Sequence of chain 1.A:
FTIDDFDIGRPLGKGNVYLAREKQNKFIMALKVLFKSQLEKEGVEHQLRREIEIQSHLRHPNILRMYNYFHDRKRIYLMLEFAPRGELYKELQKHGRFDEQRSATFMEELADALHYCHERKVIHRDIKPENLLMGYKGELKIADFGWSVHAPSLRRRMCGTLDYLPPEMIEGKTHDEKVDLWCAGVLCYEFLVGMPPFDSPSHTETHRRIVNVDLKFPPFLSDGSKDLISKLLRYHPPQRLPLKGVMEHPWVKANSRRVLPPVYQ

A protein and the small-molecule ligand that binds it are described below.
Small molecule (SMILES): CNC(=O)c1ccc(Nc2ncc(Br)s2)cc1

Binding-site contacts:
Ligand atom CAH contacts residue GLU94 of chain 1.A at 3.3 Å.
Ligand atom NAJ contacts residue LEU22 of chain 1.A at 2.9 Å (h-bond).
Ligand atom NAI contacts residue LEU146 of chain 1.A at 3.9 Å.
Ligand atom CAH contacts residue LEU77 of chain 1.A at 4.2 Å (hydrophobic).
Ligand atom CAN contacts residue LEU146 of chain 1.A at 3.6 Å (hydrophobic).
Ligand atom BR contacts residue VAL30 of chain 1.A at 3.8 Å.
Ligand atom NAI contacts residue GLU94 of chain 1.A at 3.9 Å.
Ligand atom CAQ contacts residue LEU146 of chain 1.A at 4.0 Å (hydrophobic).
Ligand atom NAK contacts residue ALA96 of chain 1.A at 2.8 Å (h-bond).
Ligand atom CAN contacts residue ALA43 of chain 1.A at 4.0 Å (hydrophobic).
Ligand atom NAI contacts residue PHE95 of chain 1.A at 3.8 Å.
Ligand atom BR contacts residue LEU93 of chain 1.A at 3.7 Å.
Ligand atom NAK contacts residue PHE95 of chain 1.A at 3.6 Å.
Ligand atom CAD contacts residue PRO97 of chain 1.A at 4.2 Å (hydrophobic).
Ligand atom CAF contacts residue GLY99 of chain 1.A at 4.0 Å.
Ligand atom CAD contacts residue PHE95 of chain 1.A at 3.6 Å (hydrophobic).
Ligand atom CAD contacts residue ALA96 of chain 1.A at 3.4 Å (hydrophobic).
Ligand atom CAE contacts residue GLY99 of chain 1.A at 4.2 Å.
Ligand atom CAO contacts residue ALA96 of chain 1.A at 3.5 Å (hydrophobic).
Ligand atom CAG contacts residue LEU22 of chain 1.A at 3.5 Å (hydrophobic).
Ligand atom CAD contacts residue GLY99 of chain 1.A at 3.6 Å.
Ligand atom NAI contacts residue ALA96 of chain 1.A at 3.0 Å (h-bond).
Ligand atom BR contacts residue LEU77 of chain 1.A at 4.1 Å.
Ligand atom CAQ contacts residue PHE95 of chain 1.A at 4.0 Å (hydrophobic).
Ligand atom CAH contacts residue PHE95 of chain 1.A at 4.2 Å (hydrophobic).
Ligand atom CAP contacts residue LEU22 of chain 1.A at 4.1 Å (hydrophobic).
Ligand atom CAQ contacts residue LEU22 of chain 1.A at 4.2 Å (hydrophobic).
Ligand atom CAD contacts residue LEU22 of chain 1.A at 4.2 Å (hydrophobic).
Ligand atom CAQ contacts residue ALA96 of chain 1.A at 3.7 Å (hydrophobic).
Ligand atom CAO contacts residue GLY99 of chain 1.A at 3.7 Å.
Ligand atom CAO contacts residue PHE95 of chain 1.A at 3.9 Å (hydrophobic).
Ligand atom CAA contacts residue LEU22 of chain 1.A at 3.5 Å (hydrophobic).
Ligand atom CAF contacts residue LEU22 of chain 1.A at 4.1 Å (hydrophobic).
Ligand atom CAM contacts residue LEU22 of chain 1.A at 4.0 Å (hydrophobic).
Ligand atom CAH contacts residue ALA43 of chain 1.A at 3.8 Å (hydrophobic).
Ligand atom CAH contacts residue ALA96 of chain 1.A at 3.8 Å (hydrophobic).
Ligand atom CAH contacts residue LEU146 of chain 1.A at 3.7 Å (hydrophobic).
Ligand atom NAK contacts residue GLY99 of chain 1.A at 4.0 Å.
Ligand atom CAE contacts residue LEU22 of chain 1.A at 4.0 Å (hydrophobic).
Ligand atom SAL contacts residue LEU146 of chain 1.A at 3.9 Å.